Binding-site contacts:
Ligand atom OP2 contacts residue LYS89 of chain 1.D at 3.5 Å (salt-bridge).
Ligand atom O5' contacts residue LYS57 of chain 1.D at 3.1 Å (salt-bridge).
Ligand atom OP1 contacts residue ARG49 of chain 1.D at 2.5 Å (salt-bridge).
Ligand atom N7 contacts residue LYS61 of chain 1.C at 3.5 Å.
Ligand atom C5' contacts residue TYR85 of chain 1.C at 3.7 Å (hydrophobic).
Ligand atom P contacts residue SER51 of chain 1.D at 3.4 Å.
Ligand atom O3' contacts residue ARG49 of chain 1.D at 3.0 Å (salt-bridge).
Ligand atom P contacts residue LYS57 of chain 1.D at 3.2 Å.
Ligand atom OP2 contacts residue SER51 of chain 1.D at 3.5 Å (h-bond).
Ligand atom C8 contacts residue TYR85 of chain 1.C at 3.7 Å (hydrophobic).
Ligand atom OP1 contacts residue LYS89 of chain 1.D at 3.3 Å (salt-bridge).
Ligand atom O5' contacts residue ARG49 of chain 1.D at 3.6 Å (salt-bridge).
Ligand atom OP2 contacts residue TYR85 of chain 1.C at 2.9 Å (h-bond).
Ligand atom OP2 contacts residue LYS57 of chain 1.D at 2.6 Å (salt-bridge).
Ligand atom P contacts residue ARG49 of chain 1.D at 3.2 Å.
Ligand atom C6 contacts residue TYR85 of chain 1.C at 3.7 Å (hydrophobic).
Ligand atom OP1 contacts residue ASN55 of chain 1.D at 3.4 Å (h-bond).
Ligand atom OP2 contacts residue LYS89 of chain 1.D at 3.4 Å (salt-bridge).
Ligand atom C5 contacts residue TYR85 of chain 1.C at 3.7 Å (hydrophobic).
Ligand atom OP1 contacts residue LYS57 of chain 1.D at 2.8 Å.
Ligand atom N7 contacts residue TYR85 of chain 1.C at 3.6 Å.
Ligand atom N6 contacts residue THR45 of chain 1.C at 2.9 Å (h-bond).
Ligand atom N7 contacts residue THR45 of chain 1.C at 2.5 Å (h-bond).
Ligand atom C6 contacts residue THR45 of chain 1.C at 3.5 Å.
Ligand atom C5' contacts residue ARG49 of chain 1.D at 3.1 Å.
Ligand atom C8 contacts residue THR45 of chain 1.C at 3.6 Å.
Ligand atom O3' contacts residue SER51 of chain 1.D at 3.4 Å.
Ligand atom OP2 contacts residue LYS57 of chain 1.D at 3.2 Å (salt-bridge).
Ligand atom C2 contacts residue SER47 of chain 1.C at 3.2 Å.
Ligand atom OP1 contacts residue SER52 of chain 1.D at 2.9 Å (h-bond).
Ligand atom O2' contacts residue GLU63 of chain 1.C at 3.6 Å.
Ligand atom C5 contacts residue THR45 of chain 1.C at 3.2 Å.
Ligand atom OP2 contacts residue ASN55 of chain 1.D at 3.5 Å (h-bond).
Ligand atom P contacts residue LYS89 of chain 1.D at 3.4 Å.
Ligand atom N1 contacts residue SER47 of chain 1.C at 2.8 Å (h-bond).
Ligand atom N6 contacts residue THR59 of chain 1.C at 2.9 Å (h-bond).
Ligand atom N6 contacts residue THR91 of chain 1.D at 3.4 Å (h-bond).
Ligand atom OP1 contacts residue SER51 of chain 1.D at 2.8 Å (h-bond).
Ligand atom N1 contacts residue THR59 of chain 1.C at 3.5 Å.
Ligand atom OP2 contacts residue LYS43 of chain 1.C at 3.0 Å (salt-bridge).

Sequence of chain 1.C:
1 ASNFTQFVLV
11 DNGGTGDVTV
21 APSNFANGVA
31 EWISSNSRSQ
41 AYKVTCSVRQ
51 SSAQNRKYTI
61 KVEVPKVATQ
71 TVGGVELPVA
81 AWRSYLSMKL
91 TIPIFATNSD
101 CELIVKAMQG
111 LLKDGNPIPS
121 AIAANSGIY

The small molecule below binds the protein below.
Small molecule (SMILES): Nc1ccn([C@@H]2O[C@H](CO[P](=O)(O)O[C@H]3[C@@H](O)[C@H](n4cnc5c(N)ncnc54)O[C@@H]3CO[P](=O)(O)O[C@H]3[C@@H](O)[C@H](n4cnc5c(=O)nc(N)[nH]c54)O[C@@H]3CO[P](=O)(O)O[C@H]3[C@@H](O)[C@H](n4cnc5c(N)ncnc54)O[C@@H]3CO[P](=O)(O)O[C@H]3[C@@H](O)[C@H](n4cnc5c(N)ncnc54)O[C@@H]3CO[P](=O)(O)O[C@H]3[C@@H](O)[C@H](n4ccc(=O)[nH]c4=O)O[C@@H]3CO[P](=O)(O)O[C@H]3[C@@H](O)[C@H](n4ccc(N)nc4=O)O[C@@H]3CO[P](=O)(O)O[C@H]3[C@@H](O)[C@H](n4ccc(=O)[nH]c4=O)O[C@@H]3CO[P](=O)(O)O[C@H]3[C@@H](O)[C@H](n4cnc5c(=O)nc(N)[nH]c54)O[C@@H]3COPO)[C@@H](O)[C@H]2O)c(=O)n1

Sequence of chain 1.D:
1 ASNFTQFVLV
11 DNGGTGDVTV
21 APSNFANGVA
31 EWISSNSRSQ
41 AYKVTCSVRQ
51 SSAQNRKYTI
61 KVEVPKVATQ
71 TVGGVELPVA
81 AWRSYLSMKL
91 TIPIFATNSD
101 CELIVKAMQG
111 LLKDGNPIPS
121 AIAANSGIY